The small molecule below binds the protein below.
Small molecule (SMILES): O=c1ccn([C@H]2C[C@H](OP(=O)(O)O)[C@@H](COP(=O)(O)O)O2)c(=O)[nH]1

Sequence of chain 1.C:
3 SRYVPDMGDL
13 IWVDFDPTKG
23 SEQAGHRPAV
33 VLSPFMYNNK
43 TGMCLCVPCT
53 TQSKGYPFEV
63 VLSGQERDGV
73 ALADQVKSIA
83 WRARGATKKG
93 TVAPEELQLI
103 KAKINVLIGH

Binding-site contacts:
Ligand atom C5 contacts residue TRP14 of chain 1.C at 4.4 Å (hydrophobic).
Ligand atom C1' contacts residue CYS51 of chain 1.C at 4.4 Å (hydrophobic).
Ligand atom P contacts residue THR52 of chain 1.C at 3.9 Å.
Ligand atom O4 contacts residue GLU68 of chain 1.C at 3.9 Å.
Ligand atom C4' contacts residue ARG29 of chain 1.C at 3.7 Å.
Ligand atom O5' contacts residue TRP14 of chain 1.C at 4.2 Å.
Ligand atom P contacts residue ARG29 of chain 1.C at 3.8 Å.
Ligand atom OP1 contacts residue THR53 of chain 1.C at 4.1 Å.
Ligand atom O4' contacts residue TRP14 of chain 1.C at 4.1 Å.
Ligand atom C2 contacts residue THR53 of chain 1.C at 4.2 Å.
Ligand atom O2 contacts residue THR52 of chain 1.C at 3.2 Å.
Ligand atom O4' contacts residue PRO30 of chain 1.C at 4.0 Å.
Ligand atom OP2 contacts residue ARG29 of chain 1.C at 3.4 Å (salt-bridge).
Ligand atom C6 contacts residue TRP14 of chain 1.C at 4.2 Å (hydrophobic).
Ligand atom O4 contacts residue ARG69 of chain 1.C at 3.4 Å.
Ligand atom N1 contacts residue PRO30 of chain 1.C at 3.6 Å.
Ligand atom O5' contacts residue HIS28 of chain 1.C at 4.3 Å.
Ligand atom C2' contacts residue THR53 of chain 1.C at 3.9 Å.
Ligand atom C4 contacts residue ARG69 of chain 1.C at 4.1 Å.
Ligand atom C6 contacts residue PRO30 of chain 1.C at 4.2 Å (hydrophobic).
Ligand atom C1' contacts residue ARG29 of chain 1.C at 3.8 Å.
Ligand atom OP2 contacts residue THR52 of chain 1.C at 2.4 Å (h-bond).
Ligand atom N3 contacts residue THR53 of chain 1.C at 4.3 Å.
Ligand atom O4' contacts residue ARG29 of chain 1.C at 3.8 Å.
Ligand atom C2 contacts residue THR52 of chain 1.C at 4.3 Å.
Ligand atom C5' contacts residue HIS28 of chain 1.C at 3.5 Å.
Ligand atom C4' contacts residue HIS28 of chain 1.C at 3.5 Å.
Ligand atom O2 contacts residue THR53 of chain 1.C at 3.7 Å.
Ligand atom O4' contacts residue HIS28 of chain 1.C at 3.7 Å.
Ligand atom N3 contacts residue PRO30 of chain 1.C at 3.6 Å.
Ligand atom C3' contacts residue ARG29 of chain 1.C at 3.7 Å.
Ligand atom O3' contacts residue ARG29 of chain 1.C at 2.9 Å (salt-bridge).
Ligand atom C4 contacts residue PRO30 of chain 1.C at 4.3 Å (hydrophobic).
Ligand atom O2 contacts residue PRO30 of chain 1.C at 3.5 Å.
Ligand atom OP2 contacts residue THR53 of chain 1.C at 3.6 Å.
Ligand atom O2 contacts residue CYS51 of chain 1.C at 3.4 Å (h-bond).
Ligand atom C2 contacts residue PRO30 of chain 1.C at 3.5 Å (hydrophobic).
Ligand atom C2' contacts residue ARG29 of chain 1.C at 4.0 Å.
Ligand atom O5' contacts residue ARG29 of chain 1.C at 4.0 Å.
Ligand atom C1' contacts residue PRO30 of chain 1.C at 4.0 Å (hydrophobic).